Binding-site contacts:
Ligand atom N2 contacts residue GLN554 of chain 1.B at 2.9 Å (h-bond).
Ligand atom N2 contacts residue PRO553 of chain 1.B at 4.5 Å.
Ligand atom C3 contacts residue GLN554 of chain 1.B at 3.8 Å.
Ligand atom C1 contacts residue ASN305 of chain 1.B at 1.8 Å.
Ligand atom O7 contacts residue ASN305 of chain 1.B at 4.0 Å.
Ligand atom C5 contacts residue ASN305 of chain 1.B at 4.1 Å.
Ligand atom C2 contacts residue ASN305 of chain 1.B at 2.8 Å.
Ligand atom C3 contacts residue ASN305 of chain 1.B at 4.2 Å.
Ligand atom C7 contacts residue ASN305 of chain 1.B at 3.7 Å.
Ligand atom C8 contacts residue GLN554 of chain 1.B at 4.0 Å.
Ligand atom O5 contacts residue ASN305 of chain 1.B at 2.7 Å (h-bond).
Ligand atom C8 contacts residue PRO304 of chain 1.B at 4.2 Å (hydrophobic).
Ligand atom C7 contacts residue GLN554 of chain 1.B at 3.9 Å.
Ligand atom C8 contacts residue PRO553 of chain 1.B at 3.0 Å (hydrophobic).
Ligand atom C7 contacts residue PRO553 of chain 1.B at 4.2 Å (hydrophobic).
Ligand atom C1 contacts residue GLN554 of chain 1.B at 3.6 Å.
Ligand atom N2 contacts residue ASN305 of chain 1.B at 3.2 Å (h-bond).
Ligand atom C2 contacts residue GLN554 of chain 1.B at 3.6 Å.

Sequence of chain 1.B:
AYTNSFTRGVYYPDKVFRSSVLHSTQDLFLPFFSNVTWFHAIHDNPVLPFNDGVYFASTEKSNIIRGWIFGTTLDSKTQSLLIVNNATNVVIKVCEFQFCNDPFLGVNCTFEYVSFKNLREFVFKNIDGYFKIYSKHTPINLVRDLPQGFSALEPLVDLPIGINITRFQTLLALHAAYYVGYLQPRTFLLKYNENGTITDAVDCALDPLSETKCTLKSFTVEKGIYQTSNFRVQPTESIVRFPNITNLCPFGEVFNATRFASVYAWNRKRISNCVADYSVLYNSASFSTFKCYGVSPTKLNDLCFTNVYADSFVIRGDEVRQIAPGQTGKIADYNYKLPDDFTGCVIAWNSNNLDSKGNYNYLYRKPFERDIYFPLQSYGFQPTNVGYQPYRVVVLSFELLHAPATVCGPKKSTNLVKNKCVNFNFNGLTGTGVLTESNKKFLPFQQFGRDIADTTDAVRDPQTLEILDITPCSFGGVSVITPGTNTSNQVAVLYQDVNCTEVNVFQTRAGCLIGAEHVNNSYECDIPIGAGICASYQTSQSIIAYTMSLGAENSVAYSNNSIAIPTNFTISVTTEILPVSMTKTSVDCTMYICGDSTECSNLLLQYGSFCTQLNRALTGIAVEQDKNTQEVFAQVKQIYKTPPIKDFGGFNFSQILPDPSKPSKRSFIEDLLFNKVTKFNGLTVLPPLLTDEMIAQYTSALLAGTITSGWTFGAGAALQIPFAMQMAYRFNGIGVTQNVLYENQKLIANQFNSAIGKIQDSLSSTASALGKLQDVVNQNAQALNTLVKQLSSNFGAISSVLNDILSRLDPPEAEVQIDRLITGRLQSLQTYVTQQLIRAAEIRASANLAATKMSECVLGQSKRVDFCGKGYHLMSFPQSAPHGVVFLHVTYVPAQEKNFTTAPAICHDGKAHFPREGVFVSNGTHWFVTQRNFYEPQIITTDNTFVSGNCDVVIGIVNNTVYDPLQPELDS

The protein below binds the small molecule below.
Small molecule (SMILES): CC(=O)N[C@@H]1[C@@H](O)[C@H](O)[C@@H](CO)O[C@H]1O